Sequence of chain 2.A:
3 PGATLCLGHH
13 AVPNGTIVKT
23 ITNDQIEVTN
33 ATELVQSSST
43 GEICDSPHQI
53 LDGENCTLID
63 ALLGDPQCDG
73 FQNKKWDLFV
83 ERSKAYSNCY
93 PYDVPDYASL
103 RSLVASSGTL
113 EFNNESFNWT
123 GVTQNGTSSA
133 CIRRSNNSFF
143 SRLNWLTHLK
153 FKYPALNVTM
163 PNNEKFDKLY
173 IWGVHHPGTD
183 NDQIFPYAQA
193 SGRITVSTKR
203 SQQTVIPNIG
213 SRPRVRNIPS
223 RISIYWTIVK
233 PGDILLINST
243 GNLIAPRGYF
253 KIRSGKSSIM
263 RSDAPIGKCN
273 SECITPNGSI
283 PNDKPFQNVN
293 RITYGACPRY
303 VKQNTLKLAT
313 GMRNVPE

This protein binds this small molecule.
Small molecule (SMILES): CC(=O)N[C@@H]1[C@@H](O)[C@H](O)[C@@H](CO)O[C@H]1O

Binding-site contacts:
Ligand atom N2 contacts residue ASN57 of chain 2.A at 3.0 Å (h-bond).
Ligand atom C2 contacts residue ASN57 of chain 2.A at 2.5 Å.
Ligand atom C3 contacts residue ASN57 of chain 2.A at 3.8 Å.
Ligand atom O5 contacts residue ASN57 of chain 2.A at 2.4 Å (h-bond).
Ligand atom C1 contacts residue ASN57 of chain 2.A at 1.4 Å.
Ligand atom C6 contacts residue TYR88 of chain 2.A at 4.1 Å (hydrophobic).
Ligand atom C8 contacts residue ASN57 of chain 2.A at 4.5 Å.
Ligand atom C4 contacts residue ASN57 of chain 2.A at 4.2 Å.
Ligand atom C5 contacts residue ASN57 of chain 2.A at 3.6 Å.
Ligand atom C1 contacts residue TYR88 of chain 2.A at 4.1 Å (hydrophobic).
Ligand atom O6 contacts residue TYR88 of chain 2.A at 3.2 Å (h-bond).
Ligand atom C8 contacts residue GLU56 of chain 2.A at 3.8 Å.
Ligand atom O5 contacts residue TYR88 of chain 2.A at 3.2 Å (h-bond).
Ligand atom C5 contacts residue TYR88 of chain 2.A at 4.2 Å (hydrophobic).
Ligand atom O7 contacts residue ASN57 of chain 2.A at 3.3 Å (h-bond).
Ligand atom C7 contacts residue ASN57 of chain 2.A at 3.3 Å.